Sequence of chain 1.A:
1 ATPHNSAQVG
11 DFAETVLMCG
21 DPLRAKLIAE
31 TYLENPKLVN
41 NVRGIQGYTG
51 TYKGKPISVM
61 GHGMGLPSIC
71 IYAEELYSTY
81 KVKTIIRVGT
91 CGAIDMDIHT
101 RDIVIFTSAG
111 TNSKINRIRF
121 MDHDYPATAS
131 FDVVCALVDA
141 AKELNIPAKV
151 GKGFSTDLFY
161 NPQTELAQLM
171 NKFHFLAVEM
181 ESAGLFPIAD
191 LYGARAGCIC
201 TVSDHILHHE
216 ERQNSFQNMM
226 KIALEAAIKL

This protein binds this small molecule.
Small molecule (SMILES): O=c1[nH]cnc2c1ncn2[C@H]1C[C@H](O)[C@@H](CO)O1

Sequence of chain 5.A:
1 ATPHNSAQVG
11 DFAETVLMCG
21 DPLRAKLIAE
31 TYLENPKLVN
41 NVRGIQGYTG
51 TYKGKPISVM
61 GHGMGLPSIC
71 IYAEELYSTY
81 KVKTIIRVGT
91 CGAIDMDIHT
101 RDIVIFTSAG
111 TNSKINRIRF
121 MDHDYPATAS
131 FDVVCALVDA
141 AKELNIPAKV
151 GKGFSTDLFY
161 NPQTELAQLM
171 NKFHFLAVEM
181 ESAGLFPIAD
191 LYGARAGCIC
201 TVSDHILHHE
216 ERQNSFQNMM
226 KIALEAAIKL

Binding-site contacts:
Ligand atom C8 contacts residue CYS91 of chain 5.A at 3.4 Å (hydrophobic).
Ligand atom N3 contacts residue GLU179 of chain 5.A at 3.7 Å.
Ligand atom N7 contacts residue CYS91 of chain 5.A at 3.2 Å.
Ligand atom C3' contacts residue GLU181 of chain 5.A at 3.5 Å.
Ligand atom C5 contacts residue CYS91 of chain 5.A at 3.9 Å (hydrophobic).
Ligand atom N9 contacts residue THR90 of chain 5.A at 3.8 Å.
Ligand atom C2' contacts residue GLU179 of chain 5.A at 3.8 Å.
Ligand atom O5' contacts residue ARG43 of chain 1.A at 3.9 Å.
Ligand atom C5' contacts residue MET64 of chain 5.A at 3.8 Å (hydrophobic).
Ligand atom N3 contacts residue MET180 of chain 5.A at 3.5 Å.
Ligand atom O3' contacts residue GLU181 of chain 5.A at 2.8 Å (salt-bridge).
Ligand atom O4' contacts residue THR90 of chain 5.A at 3.9 Å.
Ligand atom N1 contacts residue VAL178 of chain 5.A at 3.7 Å.
Ligand atom C5 contacts residue GLY92 of chain 5.A at 3.6 Å.
Ligand atom O5' contacts residue PHE159 of chain 5.A at 3.4 Å.
Ligand atom N7 contacts residue GLY92 of chain 5.A at 3.4 Å (h-bond).
Ligand atom C5' contacts residue MET180 of chain 5.A at 3.8 Å (hydrophobic).
Ligand atom O4' contacts residue ARG43 of chain 1.A at 3.5 Å (salt-bridge).
Ligand atom N7 contacts residue VAL178 of chain 5.A at 3.9 Å.
Ligand atom C4 contacts residue VAL178 of chain 5.A at 3.5 Å (hydrophobic).
Ligand atom C4' contacts residue ARG43 of chain 1.A at 3.6 Å.
Ligand atom C2 contacts residue MET180 of chain 5.A at 3.9 Å (hydrophobic).
Ligand atom O6 contacts residue GLY92 of chain 5.A at 3.2 Å.
Ligand atom C2 contacts residue PHE159 of chain 5.A at 3.6 Å (hydrophobic).
Ligand atom C2 contacts residue VAL178 of chain 5.A at 3.8 Å (hydrophobic).
Ligand atom C1' contacts residue THR90 of chain 5.A at 3.8 Å.
Ligand atom C8 contacts residue THR90 of chain 5.A at 3.3 Å.
Ligand atom C5 contacts residue VAL178 of chain 5.A at 3.4 Å (hydrophobic).
Ligand atom C3' contacts residue MET180 of chain 5.A at 3.7 Å (hydrophobic).
Ligand atom O5' contacts residue HIS4 of chain 1.A at 2.7 Å (h-bond).
Ligand atom C5' contacts residue PHE159 of chain 5.A at 3.7 Å (hydrophobic).
Ligand atom C6 contacts residue VAL178 of chain 5.A at 3.5 Å (hydrophobic).
Ligand atom N3 contacts residue PHE159 of chain 5.A at 3.9 Å.
Ligand atom N1 contacts residue PHE159 of chain 5.A at 3.9 Å.
Ligand atom N3 contacts residue VAL178 of chain 5.A at 3.8 Å.
Ligand atom C4' contacts residue MET64 of chain 5.A at 3.7 Å (hydrophobic).
Ligand atom C2' contacts residue MET180 of chain 5.A at 3.4 Å (hydrophobic).
Ligand atom C5' contacts residue HIS4 of chain 1.A at 3.5 Å.
Ligand atom O3' contacts residue MET64 of chain 5.A at 3.8 Å.
Ligand atom C6 contacts residue GLY92 of chain 5.A at 3.7 Å.